Binding-site contacts:
Ligand atom C6 contacts residue ASP150 of chain 1.B at 3.7 Å.
Ligand atom O3' contacts residue ASP115 of chain 1.B at 2.7 Å (salt-bridge).
Ligand atom C4' contacts residue ASP115 of chain 1.B at 3.8 Å.
Ligand atom N1 contacts residue ILE116 of chain 1.B at 3.7 Å.
Ligand atom N6 contacts residue ASP150 of chain 1.B at 2.8 Å (salt-bridge).
Ligand atom C2 contacts residue ILE62 of chain 1.B at 3.4 Å (hydrophobic).
Ligand atom O4' contacts residue SER63 of chain 1.B at 3.4 Å.
Ligand atom O4' contacts residue PRO168 of chain 1.B at 3.7 Å.
Ligand atom C2' contacts residue ASP115 of chain 1.B at 3.6 Å.
Ligand atom N7 contacts residue EDO1 of chain 1.Q at 3.2 Å (h-bond).
Ligand atom C3' contacts residue ASP115 of chain 1.B at 3.6 Å.
Ligand atom O2' contacts residue ILE116 of chain 1.B at 3.3 Å.
Ligand atom C8 contacts residue PRO168 of chain 1.B at 3.5 Å (hydrophobic).
Ligand atom S5' contacts residue TYR31 of chain 1.B at 3.6 Å (h-bond).
Ligand atom C6 contacts residue PHE201 of chain 1.B at 3.6 Å (hydrophobic).
Ligand atom C2 contacts residue SER151 of chain 1.B at 3.3 Å.
Ligand atom C6 contacts residue EDO1 of chain 1.Q at 3.8 Å.
Ligand atom CS contacts residue ASN166 of chain 1.B at 3.3 Å.
Ligand atom N7 contacts residue PRO168 of chain 1.B at 3.7 Å.
Ligand atom N9 contacts residue ILE116 of chain 1.B at 3.5 Å.
Ligand atom N3 contacts residue ASP115 of chain 1.B at 3.6 Å.
Ligand atom N1 contacts residue SER151 of chain 1.B at 3.0 Å (h-bond).
Ligand atom O3' contacts residue GLY65 of chain 1.B at 3.5 Å.
Ligand atom C5 contacts residue ILE116 of chain 1.B at 3.5 Å (hydrophobic).
Ligand atom C2' contacts residue GLY29 of chain 1.B at 3.7 Å.
Ligand atom C3' contacts residue GLY29 of chain 1.B at 3.4 Å.
Ligand atom C4 contacts residue ILE116 of chain 1.B at 3.4 Å (hydrophobic).
Ligand atom N3 contacts residue ILE116 of chain 1.B at 3.5 Å (h-bond).
Ligand atom N7 contacts residue ILE116 of chain 1.B at 3.6 Å.
Ligand atom C2 contacts residue ILE116 of chain 1.B at 3.8 Å (hydrophobic).
Ligand atom C1' contacts residue ASP115 of chain 1.B at 3.4 Å.
Ligand atom N3 contacts residue ILE62 of chain 1.B at 3.6 Å.
Ligand atom N6 contacts residue EDO1 of chain 1.Q at 2.8 Å (h-bond).
Ligand atom C8 contacts residue ILE116 of chain 1.B at 3.6 Å (hydrophobic).
Ligand atom CS contacts residue SER63 of chain 1.B at 3.4 Å.
Ligand atom C5' contacts residue ASN166 of chain 1.B at 3.8 Å.
Ligand atom N6 contacts residue TYR179 of chain 1.B at 3.8 Å.
Ligand atom O2' contacts residue ASP115 of chain 1.B at 2.7 Å (salt-bridge).
Ligand atom N1 contacts residue ASP150 of chain 1.B at 3.8 Å.
Ligand atom C6 contacts residue ILE116 of chain 1.B at 3.6 Å (hydrophobic).

The protein below binds the small molecule below.
Small molecule (SMILES): CSC[C@H]1O[C@@H](n2cnc3c(N)ncnc32)[C@H](O)[C@@H]1O

Sequence of chain 1.B:
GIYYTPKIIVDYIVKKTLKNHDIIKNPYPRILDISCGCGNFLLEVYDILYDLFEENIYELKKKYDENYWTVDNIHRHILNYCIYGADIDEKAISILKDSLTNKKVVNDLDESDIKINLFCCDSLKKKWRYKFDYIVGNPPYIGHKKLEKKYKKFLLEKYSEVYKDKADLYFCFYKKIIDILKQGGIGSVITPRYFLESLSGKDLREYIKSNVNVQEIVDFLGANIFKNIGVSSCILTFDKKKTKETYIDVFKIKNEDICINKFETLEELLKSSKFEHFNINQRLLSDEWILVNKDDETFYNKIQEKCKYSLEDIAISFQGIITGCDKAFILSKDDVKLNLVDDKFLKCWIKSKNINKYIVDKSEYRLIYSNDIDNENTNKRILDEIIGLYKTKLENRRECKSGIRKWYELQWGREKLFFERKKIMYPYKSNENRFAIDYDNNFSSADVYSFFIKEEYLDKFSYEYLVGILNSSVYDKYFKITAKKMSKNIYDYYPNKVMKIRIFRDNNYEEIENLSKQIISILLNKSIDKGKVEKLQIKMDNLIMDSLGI